This small molecule binds to this protein.
Small molecule (SMILES): CC(=O)Nc1cc2cccnc2c2ncccc12

Sequence of chain 1.A:
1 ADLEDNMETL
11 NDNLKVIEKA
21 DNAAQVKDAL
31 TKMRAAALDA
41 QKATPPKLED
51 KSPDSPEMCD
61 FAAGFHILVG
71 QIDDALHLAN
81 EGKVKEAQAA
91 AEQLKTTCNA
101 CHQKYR

Binding-site contacts:
Ligand atom CAI contacts residue MET58 of chain 1.A at 3.7 Å (hydrophobic).
Ligand atom CAG contacts residue MET58 of chain 1.A at 3.8 Å (hydrophobic).
Ligand atom CAR contacts residue NI1 of chain 1.E at 2.9 Å.
Ligand atom CAN contacts residue PRO53 of chain 1.A at 3.4 Å (hydrophobic).
Ligand atom CAO contacts residue ALA62 of chain 1.A at 4.2 Å (hydrophobic).
Ligand atom CAM contacts residue PRO53 of chain 1.A at 3.6 Å (hydrophobic).
Ligand atom CAE contacts residue GLN41 of chain 1.A at 3.7 Å.
Ligand atom NAJ contacts residue NI1 of chain 1.E at 2.1 Å (h-bond).
Ligand atom NAK contacts residue NI1 of chain 1.E at 2.1 Å (h-bond).
Ligand atom CAF contacts residue NI1 of chain 1.E at 3.1 Å.
Ligand atom NAL contacts residue PRO53 of chain 1.A at 3.3 Å (h-bond).
Ligand atom CAO contacts residue MET58 of chain 1.A at 4.2 Å (hydrophobic).
Ligand atom CAI contacts residue ALA62 of chain 1.A at 3.8 Å (hydrophobic).
Ligand atom CAC contacts residue MET58 of chain 1.A at 3.6 Å (hydrophobic).
Ligand atom CAP contacts residue NI1 of chain 1.E at 4.3 Å.
Ligand atom CAQ contacts residue NI1 of chain 1.E at 2.9 Å.
Ligand atom CAC contacts residue GLN41 of chain 1.A at 3.4 Å.
Ligand atom CAP contacts residue PRO53 of chain 1.A at 3.9 Å (hydrophobic).
Ligand atom CAC contacts residue LYS42 of chain 1.A at 4.0 Å.
Ligand atom NAJ contacts residue LYS42 of chain 1.A at 3.7 Å.
Ligand atom NAJ contacts residue MET58 of chain 1.A at 4.2 Å.
Ligand atom OAB contacts residue CYS59 of chain 1.A at 2.6 Å.
Ligand atom CAE contacts residue NI1 of chain 1.E at 3.1 Å.
Ligand atom NAL contacts residue CYS59 of chain 1.A at 3.6 Å (h-bond).
Ligand atom CAI contacts residue PRO53 of chain 1.A at 3.9 Å (hydrophobic).
Ligand atom CAG contacts residue GLN41 of chain 1.A at 3.8 Å.
Ligand atom CAM contacts residue CYS59 of chain 1.A at 2.6 Å (hydrophobic).
Ligand atom CAE contacts residue MET58 of chain 1.A at 3.8 Å (hydrophobic).
Ligand atom CAE contacts residue ALA43 of chain 1.A at 3.8 Å (hydrophobic).
Ligand atom CAD contacts residue PRO53 of chain 1.A at 4.2 Å (hydrophobic).
Ligand atom OAB contacts residue ALA62 of chain 1.A at 3.5 Å.
Ligand atom CAH contacts residue PRO53 of chain 1.A at 4.1 Å (hydrophobic).
Ligand atom CAR contacts residue PRO53 of chain 1.A at 4.2 Å (hydrophobic).
Ligand atom OAB contacts residue MET58 of chain 1.A at 3.2 Å (h-bond).
Ligand atom CAC contacts residue ALA43 of chain 1.A at 3.5 Å (hydrophobic).
Ligand atom OAB contacts residue PRO53 of chain 1.A at 4.0 Å.
Ligand atom CAA contacts residue CYS59 of chain 1.A at 1.8 Å (hydrophobic).
Ligand atom CAE contacts residue LYS42 of chain 1.A at 3.1 Å.
Ligand atom CAG contacts residue ALA62 of chain 1.A at 4.0 Å (hydrophobic).
Ligand atom CAC contacts residue PHE61 of chain 1.A at 4.2 Å (hydrophobic).